Binding-site contacts:
Ligand atom O4 contacts residue SER93 of chain 2.F at 3.0 Å (h-bond).
Ligand atom O6B contacts residue HIS94 of chain 2.F at 4.0 Å.
Ligand atom O6B contacts residue HIS155 of chain 2.F at 3.3 Å (h-bond).
Ligand atom OAF contacts residue THR4 of chain 2.F at 2.9 Å (h-bond).
Ligand atom C6 contacts residue SER93 of chain 2.F at 4.0 Å.
Ligand atom O5 contacts residue ARG157 of chain 2.F at 3.8 Å.
Ligand atom O5 contacts residue HIS155 of chain 2.F at 3.6 Å.
Ligand atom OAH contacts residue THR4 of chain 2.F at 3.7 Å.
Ligand atom C3 contacts residue ARG157 of chain 2.F at 3.7 Å.
Ligand atom C5 contacts residue LEU62 of chain 2.F at 3.8 Å (hydrophobic).
Ligand atom O6A contacts residue HIS94 of chain 2.F at 3.2 Å (h-bond).
Ligand atom C6 contacts residue HIS94 of chain 2.F at 3.9 Å.
Ligand atom C3 contacts residue ALA158 of chain 2.F at 4.0 Å (hydrophobic).
Ligand atom O6B contacts residue ARG157 of chain 2.F at 3.3 Å (salt-bridge).
Ligand atom O4 contacts residue LYS156 of chain 2.F at 3.5 Å.
Ligand atom C6 contacts residue LEU62 of chain 2.F at 3.5 Å (hydrophobic).
Ligand atom OBI contacts residue LYS156 of chain 2.F at 4.0 Å.
Ligand atom C3 contacts residue LYS156 of chain 2.F at 4.0 Å.
Ligand atom C5 contacts residue HIS155 of chain 2.F at 4.0 Å.
Ligand atom OAH contacts residue ASP3 of chain 2.F at 4.0 Å.
Ligand atom O3 contacts residue ALA158 of chain 2.F at 3.0 Å (h-bond).
Ligand atom O6B contacts residue LYS156 of chain 2.F at 3.3 Å.
Ligand atom C6 contacts residue HIS155 of chain 2.F at 3.4 Å.
Ligand atom O4 contacts residue HIS155 of chain 2.F at 3.5 Å (h-bond).
Ligand atom SAG contacts residue THR4 of chain 2.F at 3.9 Å.
Ligand atom O5B contacts residue LYS156 of chain 2.F at 3.3 Å.
Ligand atom O3 contacts residue LYS156 of chain 2.F at 3.0 Å.
Ligand atom OAF contacts residue ALA158 of chain 2.F at 3.3 Å.
Ligand atom SAG contacts residue ARG157 of chain 2.F at 3.6 Å (salt-bridge).
Ligand atom O3 contacts residue ARG157 of chain 2.F at 3.3 Å (salt-bridge).
Ligand atom O6A contacts residue LEU62 of chain 2.F at 3.4 Å.
Ligand atom OAF contacts residue ARG157 of chain 2.F at 2.8 Å (salt-bridge).
Ligand atom O6B contacts residue LEU62 of chain 2.F at 4.0 Å.
Ligand atom OAH contacts residue LEU2 of chain 2.F at 2.8 Å (h-bond).
Ligand atom O6A contacts residue HIS155 of chain 2.F at 3.8 Å.
Ligand atom O6A contacts residue SER93 of chain 2.F at 3.2 Å.
Ligand atom OAH contacts residue ARG157 of chain 2.F at 3.1 Å (salt-bridge).
Ligand atom C2 contacts residue ALA158 of chain 2.F at 3.7 Å (hydrophobic).
Ligand atom O5 contacts residue LYS156 of chain 2.F at 3.4 Å.
Ligand atom C4 contacts residue LYS156 of chain 2.F at 4.0 Å.

Sequence of chain 2.F:
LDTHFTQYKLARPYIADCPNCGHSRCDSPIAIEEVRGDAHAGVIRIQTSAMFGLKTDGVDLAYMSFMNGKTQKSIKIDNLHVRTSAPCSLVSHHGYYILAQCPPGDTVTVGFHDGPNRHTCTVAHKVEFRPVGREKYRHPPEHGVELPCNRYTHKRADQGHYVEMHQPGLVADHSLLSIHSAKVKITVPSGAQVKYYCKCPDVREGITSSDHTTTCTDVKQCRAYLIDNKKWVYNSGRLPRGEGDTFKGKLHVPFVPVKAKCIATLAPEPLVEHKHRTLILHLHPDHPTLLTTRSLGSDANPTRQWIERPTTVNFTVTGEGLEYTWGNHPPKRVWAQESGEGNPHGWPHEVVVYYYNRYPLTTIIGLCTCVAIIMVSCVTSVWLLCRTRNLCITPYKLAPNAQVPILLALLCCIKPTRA

This small molecule binds to this protein.
Small molecule (SMILES): O=C(O)[C@@H]1O[C@H](O[C@H]2[C@@H](OS(=O)(=O)O)O[C@@H](O)[C@H](NS(=O)(=O)O)[C@H]2O)[C@@H](OS(=O)(=O)O)[C@H](O)[C@@H]1O